A protein and the small-molecule ligand that binds it are described below.
Small molecule (SMILES): C[C@H](CCOc1ccc(I)cc1)CCN1CCN(c2ccncc2)C1=O

Sequence of chain 11.A:
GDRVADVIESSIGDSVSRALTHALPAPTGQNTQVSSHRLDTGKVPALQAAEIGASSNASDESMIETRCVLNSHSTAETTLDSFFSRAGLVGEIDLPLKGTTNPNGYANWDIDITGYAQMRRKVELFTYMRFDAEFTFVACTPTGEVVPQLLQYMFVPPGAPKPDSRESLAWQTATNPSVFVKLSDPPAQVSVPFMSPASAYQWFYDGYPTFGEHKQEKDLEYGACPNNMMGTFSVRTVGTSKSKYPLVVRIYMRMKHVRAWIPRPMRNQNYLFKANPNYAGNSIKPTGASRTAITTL

Sequence of chain 11.C:
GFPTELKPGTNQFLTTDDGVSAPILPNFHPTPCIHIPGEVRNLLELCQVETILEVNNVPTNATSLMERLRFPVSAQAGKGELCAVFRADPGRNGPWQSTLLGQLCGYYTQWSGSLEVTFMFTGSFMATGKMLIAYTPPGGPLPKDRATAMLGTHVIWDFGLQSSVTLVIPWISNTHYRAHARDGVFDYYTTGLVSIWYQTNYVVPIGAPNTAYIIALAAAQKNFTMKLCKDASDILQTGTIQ

Binding-site contacts:
Ligand atom CAG contacts residue THR114 of chain 11.A at 3.9 Å.
Ligand atom CAF contacts residue GLN202 of chain 11.A at 3.6 Å.
Ligand atom CAG contacts residue ASP112 of chain 11.A at 3.5 Å.
Ligand atom CAJ contacts residue PHE135 of chain 11.A at 3.8 Å (hydrophobic).
Ligand atom CAK contacts residue MET195 of chain 11.A at 3.8 Å (hydrophobic).
Ligand atom CAX contacts residue ILE111 of chain 11.A at 3.9 Å (hydrophobic).
Ligand atom CAH contacts residue VAL192 of chain 11.A at 3.9 Å (hydrophobic).
Ligand atom CAE contacts residue ASP112 of chain 11.A at 3.6 Å.
Ligand atom CAQ contacts residue TYR201 of chain 11.A at 3.7 Å (hydrophobic).
Ligand atom OAB contacts residue TRP203 of chain 11.A at 3.7 Å.
Ligand atom OAB contacts residue ILE113 of chain 11.A at 3.3 Å (h-bond).
Ligand atom CAV contacts residue VAL192 of chain 11.A at 3.9 Å (hydrophobic).
Ligand atom CAI contacts residue PHE155 of chain 11.A at 3.5 Å (hydrophobic).
Ligand atom CAV contacts residue ILE111 of chain 11.A at 3.9 Å (hydrophobic).
Ligand atom OAB contacts residue ASP112 of chain 11.A at 3.6 Å.
Ligand atom NAZ contacts residue TRP203 of chain 11.A at 3.2 Å.
Ligand atom CAW contacts residue TRP203 of chain 11.A at 3.4 Å (hydrophobic).
Ligand atom CAV contacts residue MET195 of chain 11.A at 3.9 Å (hydrophobic).
Ligand atom NAY contacts residue TRP203 of chain 11.A at 3.7 Å.
Ligand atom CAD contacts residue ASN228 of chain 11.A at 3.5 Å.
Ligand atom CAD contacts residue GLN202 of chain 11.A at 3.6 Å.
Ligand atom OAS contacts residue MET195 of chain 11.A at 3.1 Å.
Ligand atom CAE contacts residue THR114 of chain 11.A at 3.5 Å.
Ligand atom CAQ contacts residue ASN228 of chain 11.A at 3.6 Å.
Ligand atom CAT contacts residue TRP203 of chain 11.A at 3.4 Å (hydrophobic).
Ligand atom CAG contacts residue TRP203 of chain 11.A at 3.9 Å (hydrophobic).
Ligand atom CAM contacts residue ILE111 of chain 11.A at 3.6 Å (hydrophobic).
Ligand atom OAS contacts residue VAL192 of chain 11.A at 3.9 Å.
Ligand atom CAA contacts residue PHE135 of chain 11.A at 3.8 Å (hydrophobic).
Ligand atom CAL contacts residue PHE135 of chain 11.A at 3.7 Å (hydrophobic).
Ligand atom CAI contacts residue ILE24 of chain 11.C at 3.7 Å (hydrophobic).
Ligand atom CAQ contacts residue TRP203 of chain 11.A at 3.4 Å (hydrophobic).
Ligand atom CAF contacts residue ASN228 of chain 11.A at 3.2 Å.
Ligand atom CAM contacts residue MET195 of chain 11.A at 4.0 Å (hydrophobic).
Ligand atom CAK contacts residue PHE155 of chain 11.A at 3.5 Å (hydrophobic).
Ligand atom NAZ contacts residue ASN228 of chain 11.A at 3.9 Å.
Ligand atom CAL contacts residue ILE111 of chain 11.A at 3.5 Å (hydrophobic).
Ligand atom CAF contacts residue TRP203 of chain 11.A at 3.6 Å (hydrophobic).
Ligand atom CAP contacts residue TYR201 of chain 11.A at 3.5 Å (hydrophobic).
Ligand atom CAW contacts residue ASN228 of chain 11.A at 3.7 Å.